Binding-site contacts:
Ligand atom C15 contacts residue ASN142 of chain 1.A at 3.7 Å.
Ligand atom C13 contacts residue ASN142 of chain 1.A at 3.7 Å.
Ligand atom O2 contacts residue GLY143 of chain 1.A at 3.2 Å (h-bond).
Ligand atom C17 contacts residue ASN142 of chain 1.A at 3.4 Å.
Ligand atom C13 contacts residue LEU141 of chain 1.A at 3.5 Å (hydrophobic).
Ligand atom O3 contacts residue HIS172 of chain 1.A at 3.3 Å.
Ligand atom C16 contacts residue ASN142 of chain 1.A at 3.6 Å.
Ligand atom C13 contacts residue PHE140 of chain 1.A at 3.8 Å (hydrophobic).
Ligand atom C3 contacts residue ARG188 of chain 1.A at 3.5 Å.
Ligand atom C3 contacts residue ASP187 of chain 1.A at 3.6 Å.
Ligand atom C3 contacts residue MET165 of chain 1.A at 3.4 Å (hydrophobic).
Ligand atom C12 contacts residue PHE140 of chain 1.A at 3.8 Å (hydrophobic).
Ligand atom N contacts residue CYS145 of chain 1.A at 3.5 Å (h-bond).
Ligand atom C3 contacts residue MET49 of chain 1.A at 3.5 Å (hydrophobic).
Ligand atom C4 contacts residue MET49 of chain 1.A at 3.4 Å (hydrophobic).
Ligand atom C12 contacts residue HIS163 of chain 1.A at 3.5 Å.
Ligand atom N1 contacts residue PHE140 of chain 1.A at 3.0 Å (h-bond).
Ligand atom C18 contacts residue ASN142 of chain 1.A at 3.6 Å.
Ligand atom C11 contacts residue LEU141 of chain 1.A at 3.8 Å (hydrophobic).
Ligand atom O2 contacts residue ASN142 of chain 1.A at 3.2 Å (h-bond).
Ligand atom C7 contacts residue HIS164 of chain 1.A at 3.8 Å.
Ligand atom C4 contacts residue MET165 of chain 1.A at 3.7 Å (hydrophobic).
Ligand atom O3 contacts residue HIS163 of chain 1.A at 2.6 Å (h-bond).
Ligand atom O3 contacts residue GLU166 of chain 1.A at 3.5 Å.
Ligand atom C5 contacts residue HIS41 of chain 1.A at 3.3 Å.
Ligand atom C5 contacts residue MET165 of chain 1.A at 3.8 Å (hydrophobic).
Ligand atom C contacts residue GLN189 of chain 1.A at 3.8 Å.
Ligand atom N1 contacts residue GLU166 of chain 1.A at 3.1 Å (salt-bridge).
Ligand atom C4 contacts residue HIS41 of chain 1.A at 3.8 Å.
Ligand atom C9 contacts residue CYS145 of chain 1.A at 3.6 Å (hydrophobic).
Ligand atom C8 contacts residue CYS145 of chain 1.A at 3.7 Å (hydrophobic).
Ligand atom C12 contacts residue GLU166 of chain 1.A at 3.6 Å.
Ligand atom C5 contacts residue HIS164 of chain 1.A at 3.5 Å.
Ligand atom C18 contacts residue LEU141 of chain 1.A at 3.7 Å (hydrophobic).
Ligand atom C11 contacts residue SER144 of chain 1.A at 3.8 Å.
Ligand atom O3 contacts residue PHE140 of chain 1.A at 3.2 Å.
Ligand atom O2 contacts residue CYS145 of chain 1.A at 3.8 Å.
Ligand atom C5 contacts residue MET49 of chain 1.A at 3.8 Å (hydrophobic).
Ligand atom C7 contacts residue HIS41 of chain 1.A at 3.3 Å.
Ligand atom C10 contacts residue LEU141 of chain 1.A at 3.7 Å (hydrophobic).

Sequence of chain 1.A:
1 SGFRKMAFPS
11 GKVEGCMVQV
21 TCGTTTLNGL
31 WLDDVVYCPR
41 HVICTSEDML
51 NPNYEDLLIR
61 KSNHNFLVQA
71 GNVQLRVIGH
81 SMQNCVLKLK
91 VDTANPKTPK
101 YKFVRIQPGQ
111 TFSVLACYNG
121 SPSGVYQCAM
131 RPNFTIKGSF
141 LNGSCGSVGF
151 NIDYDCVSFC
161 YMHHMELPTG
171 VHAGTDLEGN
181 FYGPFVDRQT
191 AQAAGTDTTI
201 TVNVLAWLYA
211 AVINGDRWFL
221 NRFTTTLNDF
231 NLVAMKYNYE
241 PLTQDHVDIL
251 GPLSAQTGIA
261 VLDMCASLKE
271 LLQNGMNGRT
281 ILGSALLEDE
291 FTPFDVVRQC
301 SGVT

A protein and the small-molecule ligand that binds it are described below.
Small molecule (SMILES): COc1ccccc1OCCNC(=O)c1cc(=O)[nH]c2ccccc12

Sequence of chain 2.A:
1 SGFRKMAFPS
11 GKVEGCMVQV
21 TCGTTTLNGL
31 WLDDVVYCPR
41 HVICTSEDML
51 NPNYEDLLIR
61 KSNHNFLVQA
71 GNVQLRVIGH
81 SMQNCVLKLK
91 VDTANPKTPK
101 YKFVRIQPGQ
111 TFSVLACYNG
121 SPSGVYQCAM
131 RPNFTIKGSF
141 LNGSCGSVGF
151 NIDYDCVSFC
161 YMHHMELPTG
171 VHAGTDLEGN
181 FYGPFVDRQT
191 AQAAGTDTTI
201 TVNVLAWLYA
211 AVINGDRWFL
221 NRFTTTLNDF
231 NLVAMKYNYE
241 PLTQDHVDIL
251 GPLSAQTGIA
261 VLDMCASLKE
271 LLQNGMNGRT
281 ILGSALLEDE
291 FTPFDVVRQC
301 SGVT